Sequence of chain 1.B:
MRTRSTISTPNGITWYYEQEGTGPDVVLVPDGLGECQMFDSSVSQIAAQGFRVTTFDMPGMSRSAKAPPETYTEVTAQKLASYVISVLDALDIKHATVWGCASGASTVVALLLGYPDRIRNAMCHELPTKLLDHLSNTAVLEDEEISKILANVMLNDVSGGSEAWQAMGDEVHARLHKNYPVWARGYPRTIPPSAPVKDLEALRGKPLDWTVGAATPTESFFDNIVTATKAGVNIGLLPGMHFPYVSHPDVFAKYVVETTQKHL

The small molecule below binds the protein below.
Small molecule (SMILES): C[C@H]1CCC[C@@H](O)CCC/C=C/c2cc(O)cc(O)c2C(=O)O1

Binding-site contacts:
Ligand atom OAD contacts residue TRP183 of chain 1.B at 3.1 Å (h-bond).
Ligand atom CAS contacts residue SER103 of chain 1.B at 4.0 Å.
Ligand atom CAJ contacts residue PHE221 of chain 1.B at 3.9 Å (hydrophobic).
Ligand atom CAQ contacts residue TRP183 of chain 1.B at 3.7 Å (hydrophobic).
Ligand atom CAR contacts residue PRO128 of chain 1.B at 3.8 Å (hydrophobic).
Ligand atom CAS contacts residue TRP183 of chain 1.B at 3.6 Å (hydrophobic).
Ligand atom OAD contacts residue GLY32 of chain 1.B at 3.7 Å.
Ligand atom CAH contacts residue ILE191 of chain 1.B at 3.4 Å (hydrophobic).
Ligand atom CAN contacts residue LEU135 of chain 1.B at 3.7 Å (hydrophobic).
Ligand atom CAA contacts residue LEU33 of chain 1.B at 3.8 Å (hydrophobic).
Ligand atom OAD contacts residue TYR187 of chain 1.B at 3.5 Å.
Ligand atom OAB contacts residue ALA102 of chain 1.B at 3.2 Å.
Ligand atom CAL contacts residue MET154 of chain 1.B at 3.6 Å (hydrophobic).
Ligand atom CAA contacts residue ASP31 of chain 1.B at 4.0 Å.
Ligand atom OAC contacts residue ILE191 of chain 1.B at 3.6 Å.
Ligand atom CAO contacts residue HIS242 of chain 1.B at 4.0 Å.
Ligand atom OAC contacts residue PRO128 of chain 1.B at 4.0 Å.
Ligand atom CAM contacts residue TRP183 of chain 1.B at 3.9 Å (hydrophobic).
Ligand atom OAC contacts residue TYR187 of chain 1.B at 4.1 Å.
Ligand atom CAQ contacts residue ALA102 of chain 1.B at 3.3 Å (hydrophobic).
Ligand atom OAB contacts residue TRP183 of chain 1.B at 3.7 Å.
Ligand atom OAP contacts residue ALA102 of chain 1.B at 3.8 Å.
Ligand atom OAE contacts residue HIS242 of chain 1.B at 2.8 Å (h-bond).
Ligand atom CAU contacts residue ALA102 of chain 1.B at 3.9 Å (hydrophobic).
Ligand atom OAB contacts residue SER103 of chain 1.B at 3.8 Å.
Ligand atom CAW contacts residue HIS242 of chain 1.B at 3.3 Å.
Ligand atom OAC contacts residue PRO192 of chain 1.B at 3.2 Å.
Ligand atom CAA contacts residue TRP183 of chain 1.B at 3.9 Å (hydrophobic).
Ligand atom CAI contacts residue PRO128 of chain 1.B at 3.7 Å (hydrophobic).
Ligand atom CAR contacts residue ILE191 of chain 1.B at 3.8 Å (hydrophobic).
Ligand atom OAE contacts residue VAL158 of chain 1.B at 3.5 Å.
Ligand atom CAU contacts residue TRP183 of chain 1.B at 3.5 Å (hydrophobic).
Ligand atom OAB contacts residue GLY32 of chain 1.B at 3.0 Å (h-bond).
Ligand atom OAC contacts residue PRO188 of chain 1.B at 3.6 Å.
Ligand atom OAD contacts residue SER103 of chain 1.B at 3.1 Å (h-bond).
Ligand atom OAP contacts residue TRP183 of chain 1.B at 4.0 Å.
Ligand atom CAL contacts residue HIS242 of chain 1.B at 4.0 Å.
Ligand atom CAK contacts residue LEU135 of chain 1.B at 4.1 Å (hydrophobic).
Ligand atom CAT contacts residue TRP183 of chain 1.B at 4.0 Å (hydrophobic).
Ligand atom CAA contacts residue GLY32 of chain 1.B at 3.8 Å.